Binding-site contacts:
Ligand atom C3 contacts residue ASN67 of chain 2.A at 3.9 Å.
Ligand atom C5 contacts residue ASN67 of chain 2.A at 3.5 Å.
Ligand atom O7 contacts residue ASN67 of chain 2.A at 4.3 Å.
Ligand atom O5 contacts residue ASN67 of chain 2.A at 2.2 Å (h-bond).
Ligand atom C6 contacts residue ASN67 of chain 2.A at 4.4 Å.
Ligand atom C7 contacts residue ASN67 of chain 2.A at 4.0 Å.
Ligand atom C2 contacts residue ASN67 of chain 2.A at 2.6 Å.
Ligand atom N2 contacts residue ASN67 of chain 2.A at 3.2 Å (h-bond).
Ligand atom C1 contacts residue ASN67 of chain 2.A at 1.4 Å.
Ligand atom C4 contacts residue ASN67 of chain 2.A at 4.2 Å.

Sequence of chain 2.A:
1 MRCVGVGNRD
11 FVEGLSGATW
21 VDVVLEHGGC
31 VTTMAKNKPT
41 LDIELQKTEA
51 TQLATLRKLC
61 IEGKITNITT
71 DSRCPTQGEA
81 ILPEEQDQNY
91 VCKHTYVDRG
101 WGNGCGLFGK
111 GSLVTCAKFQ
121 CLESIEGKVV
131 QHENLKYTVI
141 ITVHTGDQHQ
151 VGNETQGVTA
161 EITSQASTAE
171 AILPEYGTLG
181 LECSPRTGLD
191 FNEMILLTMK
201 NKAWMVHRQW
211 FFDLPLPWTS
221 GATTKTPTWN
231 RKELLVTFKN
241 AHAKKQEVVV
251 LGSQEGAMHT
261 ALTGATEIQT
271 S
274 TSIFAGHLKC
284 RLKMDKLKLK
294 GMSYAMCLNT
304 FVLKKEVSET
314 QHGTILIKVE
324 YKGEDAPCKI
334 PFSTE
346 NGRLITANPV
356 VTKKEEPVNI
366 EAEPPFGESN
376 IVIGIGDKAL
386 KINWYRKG

This small molecule binds to this protein.
Small molecule (SMILES): CC(=O)N[C@@H]1[C@@H](O)[C@H](O)[C@@H](CO)O[C@H]1O